Sequence of chain 1.D:
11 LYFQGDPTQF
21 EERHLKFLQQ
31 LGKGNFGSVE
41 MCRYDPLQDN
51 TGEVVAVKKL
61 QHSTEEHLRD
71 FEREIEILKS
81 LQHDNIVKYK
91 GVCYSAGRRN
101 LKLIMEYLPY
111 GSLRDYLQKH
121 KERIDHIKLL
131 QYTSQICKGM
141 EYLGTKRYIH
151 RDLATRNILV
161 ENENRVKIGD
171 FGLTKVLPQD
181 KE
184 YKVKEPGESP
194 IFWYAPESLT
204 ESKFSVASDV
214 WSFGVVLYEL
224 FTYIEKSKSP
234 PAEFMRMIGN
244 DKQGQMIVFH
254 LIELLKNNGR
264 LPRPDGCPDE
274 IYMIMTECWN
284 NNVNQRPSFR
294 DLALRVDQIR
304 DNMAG

A small-molecule ligand and the protein it binds are described below.
Small molecule (SMILES): Cc1cnc(Nc2ccc(C(=O)NC3CCN(C)CC3)c(F)c2)nc1Nc1ccc(Cl)c(NS(=O)(=O)C(C)(C)C)c1

Binding-site contacts:
Ligand atom C24 contacts residue GLY111 of chain 1.D at 3.6 Å.
Ligand atom C32 contacts residue GLN30 of chain 1.D at 3.8 Å.
Ligand atom C20 contacts residue GLU106 of chain 1.D at 3.0 Å.
Ligand atom N30 contacts residue LEU31 of chain 1.D at 3.1 Å (h-bond).
Ligand atom C40 contacts residue LEU108 of chain 1.D at 3.3 Å (hydrophobic).
Ligand atom C39 contacts residue LEU31 of chain 1.D at 3.8 Å (hydrophobic).
Ligand atom C22 contacts residue LEU108 of chain 1.D at 3.5 Å (hydrophobic).
Ligand atom C13 contacts residue LEU31 of chain 1.D at 3.8 Å (hydrophobic).
Ligand atom N41 contacts residue LEU159 of chain 1.D at 3.7 Å.
Ligand atom O10 contacts residue ASP170 of chain 1.D at 2.9 Å (salt-bridge).
Ligand atom C18 contacts residue LEU159 of chain 1.D at 3.5 Å (hydrophobic).
Ligand atom C26 contacts residue GLY111 of chain 1.D at 3.7 Å.
Ligand atom C08 contacts residue LYS33 of chain 1.D at 3.8 Å.
Ligand atom N21 contacts residue TYR107 of chain 1.D at 3.8 Å.
Ligand atom S05 contacts residue ASP170 of chain 1.D at 3.6 Å.
Ligand atom C39 contacts residue GLY111 of chain 1.D at 3.7 Å.
Ligand atom C18 contacts residue ALA56 of chain 1.D at 3.6 Å (hydrophobic).
Ligand atom C25 contacts residue GLY111 of chain 1.D at 3.6 Å.
Ligand atom C20 contacts residue LEU108 of chain 1.D at 3.5 Å (hydrophobic).
Ligand atom C14 contacts residue VAL39 of chain 1.D at 3.7 Å (hydrophobic).
Ligand atom N23 contacts residue LEU108 of chain 1.D at 2.5 Å (h-bond).
Ligand atom C20 contacts residue ALA56 of chain 1.D at 3.6 Å (hydrophobic).
Ligand atom C14 contacts residue LEU31 of chain 1.D at 3.8 Å (hydrophobic).
Ligand atom O11 contacts residue ASN157 of chain 1.D at 3.3 Å (h-bond).
Ligand atom C28 contacts residue GLY111 of chain 1.D at 3.8 Å.
Ligand atom C19 contacts residue ALA56 of chain 1.D at 3.7 Å (hydrophobic).
Ligand atom C40 contacts residue GLY111 of chain 1.D at 3.5 Å.
Ligand atom C09 contacts residue VAL39 of chain 1.D at 3.7 Å (hydrophobic).
Ligand atom C32 contacts residue LEU31 of chain 1.D at 3.8 Å (hydrophobic).
Ligand atom N16 contacts residue VAL39 of chain 1.D at 3.8 Å.
Ligand atom CL1 contacts residue GLY32 of chain 1.D at 3.6 Å.
Ligand atom N21 contacts residue LEU108 of chain 1.D at 2.9 Å (h-bond).
Ligand atom C19 contacts residue MET105 of chain 1.D at 3.7 Å (hydrophobic).
Ligand atom C24 contacts residue LEU108 of chain 1.D at 3.4 Å (hydrophobic).
Ligand atom C08 contacts residue GLY34 of chain 1.D at 3.5 Å.
Ligand atom O11 contacts residue ASP170 of chain 1.D at 3.0 Å.
Ligand atom C40 contacts residue TYR107 of chain 1.D at 3.6 Å (hydrophobic).
Ligand atom F27 contacts residue LEU31 of chain 1.D at 3.0 Å.
Ligand atom C31 contacts residue LEU31 of chain 1.D at 3.8 Å (hydrophobic).
Ligand atom C17 contacts residue LEU159 of chain 1.D at 3.5 Å (hydrophobic).